Sequence of chain 1.B:
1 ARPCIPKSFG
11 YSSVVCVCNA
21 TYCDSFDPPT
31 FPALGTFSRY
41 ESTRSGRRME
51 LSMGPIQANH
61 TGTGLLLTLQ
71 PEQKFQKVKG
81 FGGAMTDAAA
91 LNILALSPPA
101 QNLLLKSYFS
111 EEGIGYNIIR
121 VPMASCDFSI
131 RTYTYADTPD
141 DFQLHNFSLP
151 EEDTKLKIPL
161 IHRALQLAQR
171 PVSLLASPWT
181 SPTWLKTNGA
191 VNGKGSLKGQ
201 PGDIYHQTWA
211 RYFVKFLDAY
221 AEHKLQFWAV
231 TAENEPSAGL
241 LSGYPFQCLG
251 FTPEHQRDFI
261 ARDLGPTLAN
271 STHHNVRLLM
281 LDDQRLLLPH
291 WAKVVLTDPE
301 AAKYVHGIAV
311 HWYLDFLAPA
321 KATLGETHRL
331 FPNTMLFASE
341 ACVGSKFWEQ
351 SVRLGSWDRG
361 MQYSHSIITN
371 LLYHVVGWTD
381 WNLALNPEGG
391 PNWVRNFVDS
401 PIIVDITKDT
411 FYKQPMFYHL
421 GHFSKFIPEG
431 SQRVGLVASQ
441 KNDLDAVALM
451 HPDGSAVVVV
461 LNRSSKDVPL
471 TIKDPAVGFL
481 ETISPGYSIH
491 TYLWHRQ

The protein below binds the small molecule below.
Small molecule (SMILES): N#[N+]NC[C@@H]1[C@@H](O)[C@H](O)[C@@H](O)C[C@@H]1O

Binding-site contacts:
Ligand atom N1 contacts residue ASN396 of chain 1.B at 2.7 Å (h-bond).
Ligand atom O2 contacts residue ASN234 of chain 1.B at 3.0 Å (h-bond).
Ligand atom C1 contacts residue TRP381 of chain 1.B at 3.6 Å (hydrophobic).
Ligand atom O2 contacts residue HIS311 of chain 1.B at 4.1 Å.
Ligand atom N contacts residue ASN396 of chain 1.B at 2.6 Å (h-bond).
Ligand atom O2 contacts residue TRP179 of chain 1.B at 3.6 Å.
Ligand atom O3 contacts residue ASP127 of chain 1.B at 2.8 Å (salt-bridge).
Ligand atom C2 contacts residue CYS342 of chain 1.B at 3.6 Å (hydrophobic).
Ligand atom C4 contacts residue GLU340 of chain 1.B at 1.5 Å.
Ligand atom O contacts residue PHE128 of chain 1.B at 3.3 Å.
Ligand atom N2 contacts residue PHE246 of chain 1.B at 3.7 Å.
Ligand atom C6 contacts residue TRP381 of chain 1.B at 3.7 Å (hydrophobic).
Ligand atom C3 contacts residue CYS342 of chain 1.B at 4.1 Å (hydrophobic).
Ligand atom C contacts residue ASP127 of chain 1.B at 3.5 Å.
Ligand atom C1 contacts residue GLU340 of chain 1.B at 2.9 Å.
Ligand atom C2 contacts residue ASN396 of chain 1.B at 3.9 Å.
Ligand atom C5 contacts residue GLU235 of chain 1.B at 3.8 Å.
Ligand atom C3 contacts residue GLU340 of chain 1.B at 2.4 Å.
Ligand atom N2 contacts residue ASN396 of chain 1.B at 3.2 Å (h-bond).
Ligand atom N1 contacts residue PHE246 of chain 1.B at 4.2 Å.
Ligand atom C6 contacts residue GLU340 of chain 1.B at 3.0 Å.
Ligand atom O3 contacts residue TRP179 of chain 1.B at 3.1 Å (h-bond).
Ligand atom O contacts residue TRP381 of chain 1.B at 2.9 Å (h-bond).
Ligand atom C contacts residue TRP381 of chain 1.B at 3.5 Å (hydrophobic).
Ligand atom O contacts residue ASP127 of chain 1.B at 2.6 Å (salt-bridge).
Ligand atom C5 contacts residue GLU340 of chain 1.B at 2.5 Å.
Ligand atom C4 contacts residue GLU235 of chain 1.B at 3.5 Å.
Ligand atom O2 contacts residue GLU340 of chain 1.B at 2.7 Å (salt-bridge).
Ligand atom C6 contacts residue ASP127 of chain 1.B at 3.8 Å.
Ligand atom O1 contacts residue GLU340 of chain 1.B at 3.6 Å.
Ligand atom O2 contacts residue GLU235 of chain 1.B at 3.6 Å.
Ligand atom O1 contacts residue GLU235 of chain 1.B at 4.0 Å.
Ligand atom C contacts residue ASN396 of chain 1.B at 4.0 Å.
Ligand atom O3 contacts residue TRP381 of chain 1.B at 3.9 Å.
Ligand atom N contacts residue VAL398 of chain 1.B at 4.1 Å.
Ligand atom C6 contacts residue TRP179 of chain 1.B at 4.1 Å (hydrophobic).
Ligand atom C contacts residue GLU340 of chain 1.B at 3.5 Å.
Ligand atom O contacts residue ASN396 of chain 1.B at 3.7 Å.
Ligand atom C2 contacts residue VAL398 of chain 1.B at 4.1 Å (hydrophobic).
Ligand atom O3 contacts residue PHE246 of chain 1.B at 3.3 Å.